This small molecule binds to this protein.
Small molecule (SMILES): CC(=O)N[C@@H]1[C@@H](O)[C@H](O)[C@@H](CO)O[C@H]1O

Sequence of chain 1.D:
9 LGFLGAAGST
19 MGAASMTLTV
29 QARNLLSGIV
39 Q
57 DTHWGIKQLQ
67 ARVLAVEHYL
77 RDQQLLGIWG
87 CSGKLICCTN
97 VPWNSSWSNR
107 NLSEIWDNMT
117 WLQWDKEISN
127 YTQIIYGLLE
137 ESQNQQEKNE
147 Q

Binding-site contacts:
Ligand atom C8 contacts residue GLU123 of chain 1.D at 3.1 Å.
Ligand atom N2 contacts residue SER125 of chain 1.D at 4.0 Å.
Ligand atom C8 contacts residue ASN126 of chain 1.D at 3.9 Å.
Ligand atom C8 contacts residue LYS122 of chain 1.D at 3.4 Å.
Ligand atom O7 contacts residue ASN126 of chain 1.D at 3.4 Å (h-bond).
Ligand atom C3 contacts residue ASN126 of chain 1.D at 3.7 Å.
Ligand atom N2 contacts residue ASN126 of chain 1.D at 2.8 Å (h-bond).
Ligand atom C7 contacts residue SER125 of chain 1.D at 4.3 Å.
Ligand atom O5 contacts residue ASN126 of chain 1.D at 2.4 Å (h-bond).
Ligand atom C2 contacts residue ASN126 of chain 1.D at 2.4 Å.
Ligand atom C5 contacts residue ASN126 of chain 1.D at 3.7 Å.
Ligand atom C4 contacts residue ASN126 of chain 1.D at 4.2 Å.
Ligand atom C8 contacts residue SER125 of chain 1.D at 3.6 Å.
Ligand atom C7 contacts residue GLU123 of chain 1.D at 4.3 Å.
Ligand atom C1 contacts residue ASN126 of chain 1.D at 1.5 Å.
Ligand atom C7 contacts residue ASN126 of chain 1.D at 3.2 Å.
Ligand atom C8 contacts residue ILE124 of chain 1.D at 4.2 Å (hydrophobic).